Sequence of chain 1.D:
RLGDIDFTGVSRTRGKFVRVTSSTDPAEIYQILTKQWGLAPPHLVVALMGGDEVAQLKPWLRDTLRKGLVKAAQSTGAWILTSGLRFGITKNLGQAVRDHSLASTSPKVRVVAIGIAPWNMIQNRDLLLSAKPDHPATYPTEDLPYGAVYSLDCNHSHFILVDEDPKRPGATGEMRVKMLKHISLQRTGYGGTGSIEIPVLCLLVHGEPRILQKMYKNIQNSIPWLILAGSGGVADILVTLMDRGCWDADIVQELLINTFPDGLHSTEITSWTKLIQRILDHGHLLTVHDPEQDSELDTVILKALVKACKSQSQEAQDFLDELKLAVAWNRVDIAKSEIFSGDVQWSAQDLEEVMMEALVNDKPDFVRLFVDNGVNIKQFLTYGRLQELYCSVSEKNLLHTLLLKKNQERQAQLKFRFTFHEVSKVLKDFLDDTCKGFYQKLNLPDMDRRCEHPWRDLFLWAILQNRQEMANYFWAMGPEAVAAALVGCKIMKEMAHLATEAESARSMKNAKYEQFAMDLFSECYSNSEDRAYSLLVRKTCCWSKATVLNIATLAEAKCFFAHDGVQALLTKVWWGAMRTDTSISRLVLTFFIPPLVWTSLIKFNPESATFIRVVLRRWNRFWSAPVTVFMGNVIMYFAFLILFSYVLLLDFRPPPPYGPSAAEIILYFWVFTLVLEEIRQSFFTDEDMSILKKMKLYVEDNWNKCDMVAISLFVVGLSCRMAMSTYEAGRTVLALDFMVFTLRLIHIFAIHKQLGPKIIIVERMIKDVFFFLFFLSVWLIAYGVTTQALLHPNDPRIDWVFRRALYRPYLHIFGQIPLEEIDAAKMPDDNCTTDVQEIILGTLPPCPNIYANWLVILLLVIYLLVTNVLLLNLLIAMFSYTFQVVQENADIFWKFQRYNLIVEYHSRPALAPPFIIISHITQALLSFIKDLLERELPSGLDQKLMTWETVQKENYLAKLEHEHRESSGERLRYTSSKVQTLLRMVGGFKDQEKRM

Binding-site contacts:
Ligand atom C4 contacts residue ASN921 of chain 1.D at 4.3 Å.
Ligand atom C3 contacts residue ASN921 of chain 1.D at 3.8 Å.
Ligand atom C5 contacts residue ASN921 of chain 1.D at 3.6 Å.
Ligand atom C8 contacts residue ASN921 of chain 1.D at 4.1 Å.
Ligand atom O5 contacts residue ASN921 of chain 1.D at 2.4 Å (h-bond).
Ligand atom N2 contacts residue ASN921 of chain 1.D at 2.9 Å (h-bond).
Ligand atom C2 contacts residue ASN921 of chain 1.D at 2.6 Å.
Ligand atom C1 contacts residue ASN921 of chain 1.D at 1.4 Å.
Ligand atom C7 contacts residue ASN921 of chain 1.D at 3.9 Å.

This protein binds this small molecule.
Small molecule (SMILES): CC(=O)N[C@@H]1[C@@H](O)[C@H](O)[C@@H](CO)O[C@H]1O